Sequence of chain 1.O:
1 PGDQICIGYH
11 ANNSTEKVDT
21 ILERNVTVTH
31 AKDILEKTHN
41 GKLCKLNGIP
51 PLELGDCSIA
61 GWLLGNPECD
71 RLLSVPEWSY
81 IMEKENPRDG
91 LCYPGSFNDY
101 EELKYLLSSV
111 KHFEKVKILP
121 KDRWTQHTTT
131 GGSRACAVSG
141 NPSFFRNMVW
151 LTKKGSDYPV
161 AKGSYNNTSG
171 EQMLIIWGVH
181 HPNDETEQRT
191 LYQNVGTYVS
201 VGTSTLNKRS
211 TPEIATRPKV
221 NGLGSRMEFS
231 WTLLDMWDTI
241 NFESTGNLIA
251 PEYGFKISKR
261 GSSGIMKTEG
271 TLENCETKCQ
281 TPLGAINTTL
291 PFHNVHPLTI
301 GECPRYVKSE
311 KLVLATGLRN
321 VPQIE

Binding-site contacts:
Ligand atom N2 contacts residue ASN13 of chain 1.O at 2.5 Å (h-bond).
Ligand atom C7 contacts residue ASN13 of chain 1.O at 3.4 Å.
Ligand atom C5 contacts residue ASN13 of chain 1.O at 3.6 Å.
Ligand atom O7 contacts residue ASN13 of chain 1.O at 4.3 Å.
Ligand atom C4 contacts residue ASN13 of chain 1.O at 4.1 Å.
Ligand atom C3 contacts residue ASN13 of chain 1.O at 3.5 Å.
Ligand atom O3 contacts residue ASN13 of chain 1.O at 4.4 Å.
Ligand atom C8 contacts residue ASN13 of chain 1.O at 3.8 Å.
Ligand atom C1 contacts residue ASN13 of chain 1.O at 1.4 Å.
Ligand atom O5 contacts residue ASN13 of chain 1.O at 2.4 Å (h-bond).
Ligand atom C2 contacts residue ASN13 of chain 1.O at 2.0 Å.

The protein below binds the small molecule below.
Small molecule (SMILES): CC(=O)N[C@H]1[C@H](O[C@H]2[C@H](O)[C@@H](NC(C)=O)CO[C@@H]2CO)O[C@H](CO)[C@@H](O)[C@@H]1O